Sequence of chain 1.A:
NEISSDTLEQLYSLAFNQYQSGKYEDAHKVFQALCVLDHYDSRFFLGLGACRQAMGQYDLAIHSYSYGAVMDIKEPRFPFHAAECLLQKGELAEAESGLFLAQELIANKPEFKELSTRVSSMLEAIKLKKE

Binding-site contacts:
Ligand atom C2 contacts residue ALA106 of chain 1.A at 4.4 Å (hydrophobic).
Ligand atom C2 contacts residue LEU105 of chain 1.A at 3.8 Å (hydrophobic).
Ligand atom O6 contacts residue ALA106 of chain 1.A at 2.8 Å (h-bond).
Ligand atom C3 contacts residue LEU105 of chain 1.A at 4.0 Å (hydrophobic).
Ligand atom C3 contacts residue ALA106 of chain 1.A at 4.0 Å (hydrophobic).
Ligand atom C4 contacts residue GLU104 of chain 1.A at 4.3 Å.
Ligand atom C3 contacts residue GLU104 of chain 1.A at 4.5 Å.
Ligand atom O6 contacts residue GLU107 of chain 1.A at 4.0 Å.
Ligand atom O6 contacts residue LEU105 of chain 1.A at 3.1 Å (h-bond).
Ligand atom C2 contacts residue GLY103 of chain 1.A at 4.2 Å.
Ligand atom O6 contacts residue GLU104 of chain 1.A at 3.4 Å.
Ligand atom O5 contacts residue LEU105 of chain 1.A at 3.4 Å.
Ligand atom O5 contacts residue ALA106 of chain 1.A at 3.8 Å.

The protein below binds the small molecule below.
Small molecule (SMILES): C[C@@H](O)[C@@H](C)O